Binding-site contacts:
Ligand atom N2 contacts residue ASN292 of chain 1.E at 3.0 Å (h-bond).
Ligand atom O3 contacts residue GLY26 of chain 1.T at 3.4 Å.
Ligand atom O6 contacts residue GLY26 of chain 1.T at 4.0 Å.
Ligand atom O6 contacts residue HIS3 of chain 1.T at 4.0 Å.
Ligand atom C2 contacts residue HIS3 of chain 1.T at 4.2 Å.
Ligand atom N2 contacts residue GLY26 of chain 1.T at 3.6 Å.
Ligand atom C2 contacts residue ASN292 of chain 1.E at 2.4 Å.
Ligand atom O5 contacts residue TYR25 of chain 1.T at 4.2 Å.
Ligand atom C3 contacts residue HIS3 of chain 1.T at 4.2 Å.
Ligand atom C4 contacts residue ASN292 of chain 1.E at 4.2 Å.
Ligand atom C6 contacts residue THR294 of chain 1.E at 3.4 Å.
Ligand atom C1 contacts residue THR294 of chain 1.E at 4.2 Å.
Ligand atom C1 contacts residue ASP295 of chain 1.E at 4.0 Å.
Ligand atom C3 contacts residue ASN292 of chain 1.E at 3.8 Å.
Ligand atom O7 contacts residue ASN292 of chain 1.E at 2.9 Å (h-bond).
Ligand atom C3 contacts residue GLY26 of chain 1.T at 3.7 Å.
Ligand atom O6 contacts residue TYR25 of chain 1.T at 4.0 Å.
Ligand atom O5 contacts residue ILE293 of chain 1.E at 4.2 Å.
Ligand atom C1 contacts residue HIS3 of chain 1.T at 4.0 Å.
Ligand atom O6 contacts residue THR294 of chain 1.E at 3.9 Å.
Ligand atom C5 contacts residue THR294 of chain 1.E at 3.5 Å.
Ligand atom O6 contacts residue HIS3 of chain 1.T at 4.0 Å.
Ligand atom C6 contacts residue ASP295 of chain 1.E at 4.0 Å.
Ligand atom C7 contacts residue ASN292 of chain 1.E at 3.1 Å.
Ligand atom C6 contacts residue GLN1 of chain 1.T at 3.5 Å.
Ligand atom O5 contacts residue ASP295 of chain 1.E at 3.4 Å.
Ligand atom C5 contacts residue ASN292 of chain 1.E at 3.6 Å.
Ligand atom C1 contacts residue ASN292 of chain 1.E at 1.4 Å.
Ligand atom C6 contacts residue HIS3 of chain 1.T at 3.6 Å.
Ligand atom C8 contacts residue VAL27 of chain 1.T at 4.2 Å (hydrophobic).
Ligand atom O5 contacts residue THR294 of chain 1.E at 3.6 Å (h-bond).
Ligand atom C8 contacts residue GLY26 of chain 1.T at 3.8 Å.
Ligand atom O5 contacts residue ASN292 of chain 1.E at 2.3 Å (h-bond).
Ligand atom O5 contacts residue HIS3 of chain 1.T at 3.4 Å.
Ligand atom C6 contacts residue TYR25 of chain 1.T at 3.8 Å (hydrophobic).
Ligand atom C8 contacts residue ASN28 of chain 1.T at 3.6 Å.
Ligand atom O7 contacts residue TYR25 of chain 1.T at 3.9 Å.
Ligand atom O5 contacts residue TYR25 of chain 1.T at 4.2 Å.
Ligand atom C1 contacts residue HIS3 of chain 1.T at 4.1 Å.
Ligand atom O6 contacts residue GLN1 of chain 1.T at 3.5 Å (h-bond).

Sequence of chain 1.E:
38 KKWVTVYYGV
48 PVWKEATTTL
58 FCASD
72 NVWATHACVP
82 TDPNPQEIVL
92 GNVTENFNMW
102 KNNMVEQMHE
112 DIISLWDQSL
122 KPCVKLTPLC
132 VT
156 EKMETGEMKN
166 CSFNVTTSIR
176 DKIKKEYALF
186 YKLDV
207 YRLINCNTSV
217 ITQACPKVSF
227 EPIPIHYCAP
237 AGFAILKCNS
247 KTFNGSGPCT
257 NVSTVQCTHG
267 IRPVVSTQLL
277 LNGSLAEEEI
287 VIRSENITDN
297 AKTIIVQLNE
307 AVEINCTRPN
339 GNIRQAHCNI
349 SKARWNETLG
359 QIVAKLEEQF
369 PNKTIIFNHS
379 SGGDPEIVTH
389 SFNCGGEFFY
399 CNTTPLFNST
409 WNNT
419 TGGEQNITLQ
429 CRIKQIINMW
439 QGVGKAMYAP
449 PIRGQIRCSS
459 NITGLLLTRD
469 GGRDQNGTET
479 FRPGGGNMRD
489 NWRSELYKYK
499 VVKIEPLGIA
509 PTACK

Sequence of chain 1.H:
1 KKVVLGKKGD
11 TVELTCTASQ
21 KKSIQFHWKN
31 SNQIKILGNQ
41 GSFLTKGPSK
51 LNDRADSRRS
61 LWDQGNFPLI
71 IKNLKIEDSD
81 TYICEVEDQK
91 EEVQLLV

Sequence of chain 1.T:
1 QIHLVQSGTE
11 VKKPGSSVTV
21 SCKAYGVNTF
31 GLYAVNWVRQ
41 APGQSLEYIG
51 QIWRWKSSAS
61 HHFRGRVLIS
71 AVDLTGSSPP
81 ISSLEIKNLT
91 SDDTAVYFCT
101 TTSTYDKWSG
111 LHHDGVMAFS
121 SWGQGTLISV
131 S

A small-molecule ligand and the protein it binds are described below.
Small molecule (SMILES): CC(=O)N[C@H]1[C@H](O[C@H]2[C@H](O)[C@@H](NC(C)=O)CO[C@@H]2CO)O[C@H](CO)[C@@H](O[C@@H]2O[C@H](CO[C@H]3O[C@H](CO)[C@@H](O)[C@H](O)[C@@H]3O)[C@@H](O)[C@H](O[C@H]3O[C@H](CO)[C@@H](O)[C@H](O)[C@@H]3O)[C@@H]2O)[C@@H]1O